This small molecule binds to this protein.
Small molecule (SMILES): C[C@@H]1NC(=O)[C@H](C[C@@](C)(O)CO)NC(=O)[C@@H]2CC3=C(N=C4C=CC=CC43)SC[C@H](NC(=O)[C@@H]([C@H](C)O)NC1=O)C(=O)N1C[C@H](O)C[C@H]1C(=O)N[C@@H](C)C(=O)N2

Sequence of chain 1.A:
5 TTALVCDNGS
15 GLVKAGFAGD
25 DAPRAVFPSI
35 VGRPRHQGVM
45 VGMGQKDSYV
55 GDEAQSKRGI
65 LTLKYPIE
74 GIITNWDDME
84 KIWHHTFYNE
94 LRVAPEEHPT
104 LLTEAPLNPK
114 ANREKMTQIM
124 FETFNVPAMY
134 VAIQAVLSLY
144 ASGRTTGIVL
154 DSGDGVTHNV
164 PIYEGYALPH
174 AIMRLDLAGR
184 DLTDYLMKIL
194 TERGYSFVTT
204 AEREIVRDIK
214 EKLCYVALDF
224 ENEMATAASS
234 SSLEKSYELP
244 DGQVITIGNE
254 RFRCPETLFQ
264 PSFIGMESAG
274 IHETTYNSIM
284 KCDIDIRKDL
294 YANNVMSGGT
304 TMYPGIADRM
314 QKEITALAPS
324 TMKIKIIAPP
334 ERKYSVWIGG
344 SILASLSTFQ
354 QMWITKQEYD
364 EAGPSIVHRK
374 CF

Binding-site contacts:
Ligand atom CE2 contacts residue ASP179 of chain 1.A at 3.8 Å.
Ligand atom CG contacts residue HIC73 of chain 1.A at 4.3 Å.
Ligand atom CD1 contacts residue ILE75 of chain 1.A at 4.4 Å (hydrophobic).
Ligand atom CA contacts residue GLU72 of chain 1.A at 3.8 Å.
Ligand atom CD1 contacts residue ASP179 of chain 1.A at 4.2 Å.
Ligand atom C contacts residue GLU72 of chain 1.A at 4.1 Å.
Ligand atom CZ2 contacts residue ILE75 of chain 1.A at 3.8 Å (hydrophobic).
Ligand atom CH2 contacts residue ARG177 of chain 1.A at 4.1 Å.
Ligand atom CA contacts residue GLU72 of chain 1.A at 4.3 Å.
Ligand atom CH2 contacts residue ILE75 of chain 1.A at 4.0 Å (hydrophobic).
Ligand atom CB contacts residue GLU72 of chain 1.A at 3.4 Å.
Ligand atom N contacts residue GLU72 of chain 1.A at 3.0 Å (salt-bridge).
Ligand atom CB contacts residue ILE75 of chain 1.A at 4.0 Å (hydrophobic).
Ligand atom CZ2 contacts residue ARG177 of chain 1.A at 3.5 Å.
Ligand atom NE1 contacts residue ASP179 of chain 1.A at 3.1 Å (salt-bridge).
Ligand atom CB contacts residue THR77 of chain 1.A at 4.0 Å.
Ligand atom CG2 contacts residue ILE287 of chain 1.B at 3.9 Å (hydrophobic).
Ligand atom CD contacts residue GLU72 of chain 1.A at 4.0 Å.
Ligand atom CH2 contacts residue LEU110 of chain 1.A at 3.7 Å (hydrophobic).
Ligand atom N contacts residue ILE75 of chain 1.A at 4.3 Å.
Ligand atom CH2 contacts residue PRO112 of chain 1.A at 4.2 Å (hydrophobic).
Ligand atom CZ3 contacts residue ILE75 of chain 1.A at 4.1 Å (hydrophobic).
Ligand atom CE3 contacts residue ILE75 of chain 1.A at 3.9 Å (hydrophobic).
Ligand atom OG1 contacts residue ARG290 of chain 1.B at 3.2 Å (salt-bridge).
Ligand atom CZ2 contacts residue ASP179 of chain 1.A at 4.0 Å.
Ligand atom CG contacts residue GLU72 of chain 1.A at 3.5 Å.
Ligand atom CB contacts residue GLU72 of chain 1.A at 3.5 Å.
Ligand atom CE2 contacts residue ILE75 of chain 1.A at 3.6 Å (hydrophobic).
Ligand atom CD contacts residue HIC73 of chain 1.A at 4.0 Å.
Ligand atom CE2 contacts residue ARG177 of chain 1.A at 4.4 Å.
Ligand atom CD2 contacts residue ILE75 of chain 1.A at 3.7 Å (hydrophobic).
Ligand atom CZ3 contacts residue PRO112 of chain 1.A at 3.8 Å (hydrophobic).
Ligand atom NE1 contacts residue ILE75 of chain 1.A at 4.1 Å.
Ligand atom CG contacts residue ILE75 of chain 1.A at 4.2 Å (hydrophobic).
Ligand atom CA contacts residue THR77 of chain 1.A at 4.0 Å.
Ligand atom CE3 contacts residue PRO112 of chain 1.A at 4.0 Å (hydrophobic).

Sequence of chain 1.B:
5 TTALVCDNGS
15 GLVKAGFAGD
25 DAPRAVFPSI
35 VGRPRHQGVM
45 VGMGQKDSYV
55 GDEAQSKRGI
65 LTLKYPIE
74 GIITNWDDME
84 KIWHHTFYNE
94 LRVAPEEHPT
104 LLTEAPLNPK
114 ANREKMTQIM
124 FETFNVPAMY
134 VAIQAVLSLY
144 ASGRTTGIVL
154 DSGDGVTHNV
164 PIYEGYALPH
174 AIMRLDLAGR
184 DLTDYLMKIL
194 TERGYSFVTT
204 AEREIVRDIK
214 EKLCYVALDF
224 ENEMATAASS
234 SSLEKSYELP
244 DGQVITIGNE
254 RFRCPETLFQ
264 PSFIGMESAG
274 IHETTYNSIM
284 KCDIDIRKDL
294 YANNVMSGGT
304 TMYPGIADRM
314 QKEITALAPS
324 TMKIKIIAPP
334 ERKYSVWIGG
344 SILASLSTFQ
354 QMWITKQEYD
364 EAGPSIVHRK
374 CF